Binding-site contacts:
Ligand atom O5 contacts residue ASN66 of chain 1.R at 2.7 Å (h-bond).
Ligand atom C5 contacts residue ASN66 of chain 1.R at 3.7 Å.
Ligand atom C8 contacts residue ASN66 of chain 1.R at 3.7 Å.
Ligand atom O6 contacts residue SER68 of chain 1.R at 3.8 Å.
Ligand atom C5 contacts residue SER68 of chain 1.R at 3.7 Å.
Ligand atom C1 contacts residue SER68 of chain 1.R at 3.7 Å.
Ligand atom C2 contacts residue ASN66 of chain 1.R at 2.3 Å.
Ligand atom C7 contacts residue ASN66 of chain 1.R at 2.7 Å.
Ligand atom N2 contacts residue ASN66 of chain 1.R at 2.4 Å (h-bond).
Ligand atom C1 contacts residue ASN66 of chain 1.R at 1.4 Å.
Ligand atom O5 contacts residue SER68 of chain 1.R at 3.8 Å.
Ligand atom C6 contacts residue SER68 of chain 1.R at 4.4 Å.
Ligand atom O6 contacts residue HIS69 of chain 1.R at 4.0 Å.
Ligand atom C4 contacts residue ASN66 of chain 1.R at 4.2 Å.
Ligand atom C3 contacts residue ASN66 of chain 1.R at 3.5 Å.
Ligand atom O7 contacts residue ASN66 of chain 1.R at 2.8 Å (h-bond).

This protein binds this small molecule.
Small molecule (SMILES): CC(=O)N[C@@H]1[C@@H](O)[C@H](O)[C@@H](CO)O[C@H]1O

Sequence of chain 1.R:
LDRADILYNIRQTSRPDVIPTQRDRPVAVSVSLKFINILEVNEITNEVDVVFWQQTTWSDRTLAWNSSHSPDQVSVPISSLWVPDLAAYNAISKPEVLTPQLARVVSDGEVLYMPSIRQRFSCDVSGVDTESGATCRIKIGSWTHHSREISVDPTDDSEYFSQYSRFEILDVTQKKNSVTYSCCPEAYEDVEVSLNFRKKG